This small molecule binds to this protein.
Small molecule (SMILES): CC(=O)N[C@@H]1[C@@H](O)[C@H](O)[C@@H](CO)O[C@H]1O

Binding-site contacts:
Ligand atom C7 contacts residue ASN301 of chain 1.A at 3.7 Å.
Ligand atom O7 contacts residue ASN301 of chain 1.A at 4.0 Å.
Ligand atom N2 contacts residue ASN301 of chain 1.A at 2.9 Å (h-bond).
Ligand atom O5 contacts residue ASN301 of chain 1.A at 2.4 Å (h-bond).
Ligand atom C1 contacts residue ASN301 of chain 1.A at 1.4 Å.
Ligand atom C2 contacts residue ASN301 of chain 1.A at 2.4 Å.
Ligand atom C7 contacts residue GLU300 of chain 1.A at 4.3 Å.
Ligand atom C4 contacts residue ASN301 of chain 1.A at 4.2 Å.
Ligand atom C8 contacts residue GLU300 of chain 1.A at 3.4 Å.
Ligand atom C3 contacts residue ASN301 of chain 1.A at 3.8 Å.
Ligand atom C5 contacts residue ASN301 of chain 1.A at 3.7 Å.
Ligand atom N2 contacts residue GLU300 of chain 1.A at 4.2 Å.

Sequence of chain 1.A:
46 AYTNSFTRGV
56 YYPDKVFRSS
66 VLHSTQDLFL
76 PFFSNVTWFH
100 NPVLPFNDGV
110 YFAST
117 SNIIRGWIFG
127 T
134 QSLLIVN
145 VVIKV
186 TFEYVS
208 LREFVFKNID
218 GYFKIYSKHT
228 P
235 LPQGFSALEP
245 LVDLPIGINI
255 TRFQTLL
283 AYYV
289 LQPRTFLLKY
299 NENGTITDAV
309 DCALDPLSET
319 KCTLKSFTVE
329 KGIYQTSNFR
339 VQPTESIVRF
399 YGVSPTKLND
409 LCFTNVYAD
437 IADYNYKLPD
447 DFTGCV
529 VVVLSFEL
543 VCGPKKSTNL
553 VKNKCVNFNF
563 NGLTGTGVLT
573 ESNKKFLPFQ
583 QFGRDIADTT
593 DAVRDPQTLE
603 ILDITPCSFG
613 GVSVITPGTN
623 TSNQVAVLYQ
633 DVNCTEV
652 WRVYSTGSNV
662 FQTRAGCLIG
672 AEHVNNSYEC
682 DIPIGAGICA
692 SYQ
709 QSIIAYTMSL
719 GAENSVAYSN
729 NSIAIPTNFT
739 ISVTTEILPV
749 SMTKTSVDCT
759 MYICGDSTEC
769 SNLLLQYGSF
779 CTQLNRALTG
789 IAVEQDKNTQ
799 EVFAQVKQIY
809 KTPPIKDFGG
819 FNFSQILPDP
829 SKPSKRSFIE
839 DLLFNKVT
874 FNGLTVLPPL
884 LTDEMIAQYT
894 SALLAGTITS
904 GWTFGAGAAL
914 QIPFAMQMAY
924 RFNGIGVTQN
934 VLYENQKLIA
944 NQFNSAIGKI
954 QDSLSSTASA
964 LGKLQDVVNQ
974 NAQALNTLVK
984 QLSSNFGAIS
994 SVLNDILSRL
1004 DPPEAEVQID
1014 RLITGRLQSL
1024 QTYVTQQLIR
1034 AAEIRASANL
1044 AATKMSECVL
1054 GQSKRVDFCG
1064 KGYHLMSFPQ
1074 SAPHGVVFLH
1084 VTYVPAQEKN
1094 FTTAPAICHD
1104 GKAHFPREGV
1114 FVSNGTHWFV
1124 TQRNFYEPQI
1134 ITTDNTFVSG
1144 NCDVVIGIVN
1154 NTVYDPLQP